A small-molecule ligand and the protein it binds are described below.
Small molecule (SMILES): CC(=O)N[C@H]1[C@H](O[C@H]2[C@H](O)[C@@H](NC(C)=O)CO[C@@H]2CO)O[C@H](CO)[C@@H](O)[C@@H]1O

Sequence of chain 3.A:
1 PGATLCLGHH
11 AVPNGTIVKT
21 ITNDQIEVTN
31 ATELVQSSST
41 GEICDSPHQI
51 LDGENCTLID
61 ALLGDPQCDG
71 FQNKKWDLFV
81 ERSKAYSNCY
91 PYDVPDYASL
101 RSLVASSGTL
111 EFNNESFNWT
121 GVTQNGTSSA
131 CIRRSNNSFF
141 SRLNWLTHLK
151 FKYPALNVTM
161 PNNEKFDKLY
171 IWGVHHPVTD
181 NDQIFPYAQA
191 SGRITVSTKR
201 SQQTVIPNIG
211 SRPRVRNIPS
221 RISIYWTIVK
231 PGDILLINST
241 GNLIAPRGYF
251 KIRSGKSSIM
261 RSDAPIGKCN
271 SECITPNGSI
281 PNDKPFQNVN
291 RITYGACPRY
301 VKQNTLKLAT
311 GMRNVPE

Binding-site contacts:
Ligand atom C4 contacts residue ASN277 of chain 3.A at 4.2 Å.
Ligand atom N2 contacts residue VAL289 of chain 3.A at 3.6 Å.
Ligand atom C6 contacts residue GLU69 of chain 3.B at 4.2 Å.
Ligand atom C8 contacts residue SER37 of chain 3.A at 3.7 Å.
Ligand atom O7 contacts residue ASN277 of chain 3.A at 3.2 Å (h-bond).
Ligand atom C2 contacts residue ASN277 of chain 3.A at 2.5 Å.
Ligand atom C8 contacts residue VAL289 of chain 3.A at 4.3 Å (hydrophobic).
Ligand atom C8 contacts residue ASN277 of chain 3.A at 4.4 Å.
Ligand atom N2 contacts residue ASN277 of chain 3.A at 2.9 Å (h-bond).
Ligand atom C1 contacts residue ASN290 of chain 3.A at 4.0 Å.
Ligand atom C3 contacts residue VAL289 of chain 3.A at 4.2 Å (hydrophobic).
Ligand atom C8 contacts residue GLU69 of chain 3.B at 3.9 Å.
Ligand atom C3 contacts residue ASN277 of chain 3.A at 3.8 Å.
Ligand atom C2 contacts residue VAL289 of chain 3.A at 4.0 Å (hydrophobic).
Ligand atom C5 contacts residue ASN277 of chain 3.A at 3.7 Å.
Ligand atom C5 contacts residue ASN290 of chain 3.A at 3.8 Å.
Ligand atom C1 contacts residue ASN277 of chain 3.A at 1.4 Å.
Ligand atom O5 contacts residue ASN290 of chain 3.A at 3.7 Å.
Ligand atom C1 contacts residue VAL289 of chain 3.A at 3.6 Å (hydrophobic).
Ligand atom C7 contacts residue ASN277 of chain 3.A at 3.2 Å.
Ligand atom C6 contacts residue ASN290 of chain 3.A at 4.1 Å.
Ligand atom O5 contacts residue ASN277 of chain 3.A at 2.4 Å (h-bond).

Sequence of chain 3.B:
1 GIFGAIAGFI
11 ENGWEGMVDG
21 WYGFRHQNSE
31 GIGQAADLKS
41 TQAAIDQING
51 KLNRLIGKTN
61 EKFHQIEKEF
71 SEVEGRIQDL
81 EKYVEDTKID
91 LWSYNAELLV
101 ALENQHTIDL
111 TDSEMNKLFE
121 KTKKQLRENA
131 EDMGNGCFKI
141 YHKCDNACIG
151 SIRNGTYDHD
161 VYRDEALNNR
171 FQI